Sequence of chain 1.A:
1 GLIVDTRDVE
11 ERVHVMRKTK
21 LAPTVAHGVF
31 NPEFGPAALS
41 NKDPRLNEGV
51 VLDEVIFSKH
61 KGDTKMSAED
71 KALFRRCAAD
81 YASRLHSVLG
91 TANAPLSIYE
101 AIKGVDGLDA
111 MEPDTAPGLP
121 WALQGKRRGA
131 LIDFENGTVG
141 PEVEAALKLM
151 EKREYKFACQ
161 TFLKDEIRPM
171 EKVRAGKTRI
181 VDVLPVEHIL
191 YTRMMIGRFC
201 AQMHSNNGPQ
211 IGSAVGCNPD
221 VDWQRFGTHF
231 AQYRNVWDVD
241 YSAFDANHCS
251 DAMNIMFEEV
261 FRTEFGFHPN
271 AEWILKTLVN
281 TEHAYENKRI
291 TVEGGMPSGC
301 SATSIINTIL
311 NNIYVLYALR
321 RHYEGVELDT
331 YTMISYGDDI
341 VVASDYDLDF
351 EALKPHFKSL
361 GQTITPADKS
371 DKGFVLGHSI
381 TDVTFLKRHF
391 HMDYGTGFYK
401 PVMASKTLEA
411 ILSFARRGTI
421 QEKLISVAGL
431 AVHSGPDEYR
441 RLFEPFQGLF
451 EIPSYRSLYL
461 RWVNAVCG

The protein below binds the small molecule below.
Small molecule (SMILES): C[C@H](NC(=O)[C@H](C)NC(=O)[C@@H]1CCCN1C(=O)CN)C(=O)N[C@@H](C)C(=O)N[C@@H](C)C=O

Binding-site contacts:
Ligand atom O contacts residue TYR346 of chain 1.A at 4.2 Å.
Ligand atom CA contacts residue HIS322 of chain 1.A at 4.1 Å.
Ligand atom CB contacts residue GLU324 of chain 1.A at 4.1 Å.
Ligand atom C contacts residue GLU324 of chain 1.A at 4.4 Å.
Ligand atom C contacts residue GLU324 of chain 1.A at 3.6 Å.
Ligand atom CA contacts residue GLU324 of chain 1.A at 3.9 Å.
Ligand atom C contacts residue TYR323 of chain 1.A at 4.2 Å (hydrophobic).
Ligand atom O contacts residue HIS322 of chain 1.A at 4.2 Å.
Ligand atom CB contacts residue GLU324 of chain 1.A at 3.6 Å.
Ligand atom CB contacts residue TYR323 of chain 1.A at 4.2 Å (hydrophobic).
Ligand atom CA contacts residue GLU324 of chain 1.A at 4.4 Å.
Ligand atom CA contacts residue TYR346 of chain 1.A at 3.9 Å (hydrophobic).
Ligand atom N contacts residue TYR323 of chain 1.A at 4.3 Å.
Ligand atom C contacts residue TYR323 of chain 1.A at 4.2 Å (hydrophobic).
Ligand atom CB contacts residue TYR346 of chain 1.A at 4.5 Å (hydrophobic).
Ligand atom O contacts residue TYR323 of chain 1.A at 4.2 Å.
Ligand atom CB contacts residue GLU324 of chain 1.A at 3.4 Å.
Ligand atom N contacts residue GLU324 of chain 1.A at 4.2 Å.
Ligand atom O contacts residue TYR323 of chain 1.A at 3.0 Å.
Ligand atom N contacts residue GLU324 of chain 1.A at 3.5 Å (salt-bridge).
Ligand atom N contacts residue TYR346 of chain 1.A at 4.4 Å.
Ligand atom N contacts residue HIS322 of chain 1.A at 4.3 Å.
Ligand atom O contacts residue GLU324 of chain 1.A at 2.7 Å (salt-bridge).
Ligand atom CA contacts residue GLU324 of chain 1.A at 4.2 Å.